Sequence of chain 3.B:
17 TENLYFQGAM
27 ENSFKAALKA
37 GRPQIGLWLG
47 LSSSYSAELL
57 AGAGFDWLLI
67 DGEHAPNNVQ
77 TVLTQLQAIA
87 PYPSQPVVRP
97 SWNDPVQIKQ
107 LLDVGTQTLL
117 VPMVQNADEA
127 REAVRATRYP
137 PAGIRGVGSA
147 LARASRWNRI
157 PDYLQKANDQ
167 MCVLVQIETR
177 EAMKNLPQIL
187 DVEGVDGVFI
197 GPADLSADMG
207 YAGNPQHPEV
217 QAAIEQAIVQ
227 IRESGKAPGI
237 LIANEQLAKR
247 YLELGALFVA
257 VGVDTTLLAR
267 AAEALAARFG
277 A

The protein below binds the small molecule below.
Small molecule (SMILES): NC(=O)C(=O)O

Binding-site contacts:
Ligand atom N1 contacts residue LEU237 of chain 3.B at 3.6 Å.
Ligand atom O3 contacts residue ALA199 of chain 3.B at 3.0 Å (h-bond).
Ligand atom C1 contacts residue GLY197 of chain 3.B at 3.7 Å.
Ligand atom C2 contacts residue GLU174 of chain 3.B at 4.0 Å.
Ligand atom O2 contacts residue VAL143 of chain 1.B at 4.4 Å.
Ligand atom C2 contacts residue ASP200 of chain 3.B at 4.0 Å.
Ligand atom O1 contacts residue ARG95 of chain 3.B at 2.9 Å (salt-bridge).
Ligand atom O2 contacts residue PRO198 of chain 3.B at 4.1 Å.
Ligand atom C2 contacts residue MG1 of chain 3.F at 3.2 Å.
Ligand atom O1 contacts residue GLU174 of chain 3.B at 3.3 Å (salt-bridge).
Ligand atom N1 contacts residue MG1 of chain 3.F at 4.3 Å.
Ligand atom O1 contacts residue GLN172 of chain 3.B at 2.9 Å (h-bond).
Ligand atom C1 contacts residue GLU174 of chain 3.B at 4.1 Å.
Ligand atom O3 contacts residue MG1 of chain 3.F at 4.4 Å.
Ligand atom O2 contacts residue MG1 of chain 3.F at 2.5 Å.
Ligand atom O1 contacts residue ASP200 of chain 3.B at 4.4 Å.
Ligand atom O3 contacts residue ASP200 of chain 3.B at 4.1 Å.
Ligand atom N1 contacts residue ARG95 of chain 3.B at 4.0 Å.
Ligand atom O3 contacts residue GLY197 of chain 3.B at 3.4 Å.
Ligand atom O2 contacts residue ALA199 of chain 3.B at 3.7 Å.
Ligand atom C1 contacts residue ARG95 of chain 3.B at 3.8 Å.
Ligand atom O2 contacts residue ASP200 of chain 3.B at 3.0 Å (salt-bridge).
Ligand atom C2 contacts residue PRO198 of chain 3.B at 3.8 Å (hydrophobic).
Ligand atom O1 contacts residue PHE195 of chain 3.B at 4.1 Å.
Ligand atom O3 contacts residue PRO198 of chain 3.B at 3.3 Å (h-bond).
Ligand atom C2 contacts residue GLY197 of chain 3.B at 3.3 Å.
Ligand atom O2 contacts residue GLU174 of chain 3.B at 3.2 Å (salt-bridge).
Ligand atom O1 contacts residue MG1 of chain 3.F at 2.4 Å.
Ligand atom N1 contacts residue PHE195 of chain 3.B at 3.7 Å.
Ligand atom N1 contacts residue TRP44 of chain 3.B at 4.2 Å.
Ligand atom N1 contacts residue GLY197 of chain 3.B at 4.3 Å.
Ligand atom C2 contacts residue ALA199 of chain 3.B at 3.7 Å (hydrophobic).
Ligand atom C1 contacts residue PHE195 of chain 3.B at 4.0 Å (hydrophobic).
Ligand atom C1 contacts residue MG1 of chain 3.F at 3.1 Å.
Ligand atom O1 contacts residue GLY197 of chain 3.B at 4.0 Å.
Ligand atom O2 contacts residue GLY197 of chain 3.B at 3.4 Å.
Ligand atom C1 contacts residue GLN172 of chain 3.B at 3.9 Å.

Sequence of chain 1.B:
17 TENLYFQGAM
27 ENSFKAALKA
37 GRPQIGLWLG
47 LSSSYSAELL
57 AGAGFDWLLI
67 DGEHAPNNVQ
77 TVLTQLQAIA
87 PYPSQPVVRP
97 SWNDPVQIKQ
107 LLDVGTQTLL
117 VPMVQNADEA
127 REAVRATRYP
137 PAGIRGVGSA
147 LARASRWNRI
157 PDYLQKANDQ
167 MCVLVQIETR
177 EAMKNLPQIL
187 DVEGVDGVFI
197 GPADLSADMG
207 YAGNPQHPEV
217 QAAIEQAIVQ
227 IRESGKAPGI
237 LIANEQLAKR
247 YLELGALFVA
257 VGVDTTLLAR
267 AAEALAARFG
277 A